Binding-site contacts:
Ligand atom O5 contacts residue HIS158 of chain 6.A at 3.8 Å.
Ligand atom C8 contacts residue ASN154 of chain 6.A at 4.1 Å.
Ligand atom O5 contacts residue THR160 of chain 6.A at 3.2 Å.
Ligand atom C8 contacts residue ILE152 of chain 6.A at 4.3 Å (hydrophobic).
Ligand atom O6 contacts residue HIS158 of chain 6.A at 3.4 Å (h-bond).
Ligand atom C5 contacts residue THR160 of chain 6.A at 3.7 Å.
Ligand atom N2 contacts residue ASN154 of chain 6.A at 3.0 Å (h-bond).
Ligand atom C8 contacts residue VAL153 of chain 6.A at 4.4 Å (hydrophobic).
Ligand atom C4 contacts residue ASN154 of chain 6.A at 4.3 Å.
Ligand atom O5 contacts residue ASN154 of chain 6.A at 2.4 Å (h-bond).
Ligand atom O7 contacts residue ASP161 of chain 6.A at 3.7 Å.
Ligand atom C1 contacts residue THR160 of chain 6.A at 3.0 Å.
Ligand atom C7 contacts residue THR160 of chain 6.A at 3.4 Å.
Ligand atom C5 contacts residue ASN154 of chain 6.A at 3.8 Å.
Ligand atom O7 contacts residue THR160 of chain 6.A at 2.5 Å.
Ligand atom C6 contacts residue HIS158 of chain 6.A at 4.0 Å.
Ligand atom C1 contacts residue ASN154 of chain 6.A at 1.6 Å.
Ligand atom O3 contacts residue THR160 of chain 6.A at 4.3 Å.
Ligand atom C2 contacts residue THR160 of chain 6.A at 2.7 Å.
Ligand atom C6 contacts residue THR160 of chain 6.A at 3.7 Å.
Ligand atom N2 contacts residue THR160 of chain 6.A at 3.5 Å.
Ligand atom C3 contacts residue ASN154 of chain 6.A at 3.9 Å.
Ligand atom O7 contacts residue ASN154 of chain 6.A at 2.7 Å (h-bond).
Ligand atom C4 contacts residue THR160 of chain 6.A at 3.6 Å.
Ligand atom C2 contacts residue ASN154 of chain 6.A at 2.5 Å.
Ligand atom C7 contacts residue ASN154 of chain 6.A at 3.0 Å.
Ligand atom C3 contacts residue THR160 of chain 6.A at 3.9 Å.

Sequence of chain 6.A:
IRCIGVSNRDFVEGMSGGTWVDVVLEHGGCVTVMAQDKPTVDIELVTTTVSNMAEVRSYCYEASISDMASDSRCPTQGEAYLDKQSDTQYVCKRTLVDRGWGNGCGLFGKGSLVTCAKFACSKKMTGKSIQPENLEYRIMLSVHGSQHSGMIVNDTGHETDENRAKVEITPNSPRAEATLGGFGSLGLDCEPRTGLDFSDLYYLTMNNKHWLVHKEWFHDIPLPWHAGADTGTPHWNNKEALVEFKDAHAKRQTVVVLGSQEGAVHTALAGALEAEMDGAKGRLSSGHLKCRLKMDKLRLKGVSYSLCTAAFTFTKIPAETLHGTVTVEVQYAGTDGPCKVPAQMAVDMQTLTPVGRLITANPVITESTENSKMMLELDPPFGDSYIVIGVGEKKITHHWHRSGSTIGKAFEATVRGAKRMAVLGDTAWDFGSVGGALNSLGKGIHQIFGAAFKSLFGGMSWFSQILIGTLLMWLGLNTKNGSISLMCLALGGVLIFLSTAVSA

A small-molecule ligand and the protein it binds are described below.
Small molecule (SMILES): CC(=O)N[C@@H]1[C@@H](O)[C@H](O)[C@@H](CO)O[C@H]1O